The small molecule below binds the protein below.
Small molecule (SMILES): CCCCCCCC(=O)OC[C@H](COP(=O)(O)O[C@@H]1[C@H](O)[C@H](O)[C@@H](OP(=O)(O)O)[C@H](OP(=O)(O)O)[C@H]1O)OC(=O)CCCCCCC

Sequence of chain 1.A:
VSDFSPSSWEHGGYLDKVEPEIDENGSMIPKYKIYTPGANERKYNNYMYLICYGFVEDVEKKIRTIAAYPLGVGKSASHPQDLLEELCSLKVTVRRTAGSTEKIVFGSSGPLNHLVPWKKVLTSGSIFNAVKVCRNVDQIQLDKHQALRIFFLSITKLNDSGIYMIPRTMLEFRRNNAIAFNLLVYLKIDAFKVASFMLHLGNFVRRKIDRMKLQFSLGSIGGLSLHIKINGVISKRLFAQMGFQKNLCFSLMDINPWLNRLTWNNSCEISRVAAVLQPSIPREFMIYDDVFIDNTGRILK

Binding-site contacts:
Ligand atom O3C contacts residue GLN332 of chain 1.A at 3.8 Å.
Ligand atom C4A contacts residue LEU329 of chain 1.A at 4.0 Å (hydrophobic).
Ligand atom C8A contacts residue ILE321 of chain 1.A at 3.9 Å (hydrophobic).
Ligand atom O11 contacts residue ASN282 of chain 1.A at 2.8 Å (h-bond).
Ligand atom C5A contacts residue LEU329 of chain 1.A at 3.9 Å (hydrophobic).
Ligand atom C1C contacts residue ASN282 of chain 1.A at 3.5 Å.
Ligand atom C3A contacts residue PHE245 of chain 1.A at 3.9 Å (hydrophobic).
Ligand atom O3C contacts residue LEU329 of chain 1.A at 3.8 Å.
Ligand atom C3C contacts residue GLY281 of chain 1.A at 3.9 Å.
Ligand atom C4A contacts residue PHE245 of chain 1.A at 3.8 Å (hydrophobic).
Ligand atom C2A contacts residue GLY281 of chain 1.A at 3.9 Å.
Ligand atom C4B contacts residue GLN332 of chain 1.A at 3.9 Å.
Ligand atom C8A contacts residue LEU339 of chain 1.A at 3.7 Å (hydrophobic).
Ligand atom O1A contacts residue ASN282 of chain 1.A at 3.8 Å.
Ligand atom O1B contacts residue LEU280 of chain 1.A at 3.4 Å (h-bond).
Ligand atom C4B contacts residue MET333 of chain 1.A at 3.9 Å (hydrophobic).
Ligand atom C7B contacts residue GLN332 of chain 1.A at 3.6 Å.
Ligand atom C5B contacts residue LEU235 of chain 1.A at 3.7 Å (hydrophobic).
Ligand atom C5A contacts residue MET303 of chain 1.A at 3.7 Å (hydrophobic).
Ligand atom C2A contacts residue ASN282 of chain 1.A at 3.8 Å.
Ligand atom O13 contacts residue ASN282 of chain 1.A at 3.7 Å.
Ligand atom C2C contacts residue GLN332 of chain 1.A at 3.7 Å.
Ligand atom O3C contacts residue LEU280 of chain 1.A at 3.8 Å.
Ligand atom O51 contacts residue ARG374 of chain 1.A at 3.1 Å (salt-bridge).
Ligand atom C6A contacts residue PHE245 of chain 1.A at 3.8 Å (hydrophobic).
Ligand atom O2C contacts residue ASN282 of chain 1.A at 3.4 Å (h-bond).
Ligand atom O6 contacts residue ARG239 of chain 1.A at 3.5 Å (salt-bridge).
Ligand atom O12 contacts residue ARG239 of chain 1.A at 3.5 Å (salt-bridge).
Ligand atom O2C contacts residue GLY281 of chain 1.A at 3.3 Å.
Ligand atom O12 contacts residue ASN282 of chain 1.A at 3.4 Å (h-bond).
Ligand atom O2 contacts residue GLN332 of chain 1.A at 3.0 Å (h-bond).
Ligand atom C3A contacts residue PHE283 of chain 1.A at 3.7 Å (hydrophobic).
Ligand atom C3C contacts residue GLN332 of chain 1.A at 3.7 Å.
Ligand atom C2B contacts residue LEU280 of chain 1.A at 4.0 Å (hydrophobic).
Ligand atom C5A contacts residue PHE245 of chain 1.A at 3.6 Å (hydrophobic).
Ligand atom C1A contacts residue ASN282 of chain 1.A at 3.5 Å.
Ligand atom C1B contacts residue LEU280 of chain 1.A at 3.4 Å (hydrophobic).
Ligand atom O42 contacts residue ARG239 of chain 1.A at 3.8 Å.
Ligand atom C5B contacts residue GLN332 of chain 1.A at 3.5 Å.
Ligand atom C1 contacts residue ARG239 of chain 1.A at 4.0 Å.